Binding-site contacts:
Ligand atom OAC contacts residue ASN98 of chain 1.A at 4.2 Å.
Ligand atom NAJ contacts residue ASP99 of chain 1.A at 3.5 Å (salt-bridge).
Ligand atom CAQ contacts residue GLU66 of chain 1.A at 4.0 Å.
Ligand atom CAL contacts residue GLY101 of chain 1.A at 3.7 Å.
Ligand atom CAP contacts residue ASP99 of chain 1.A at 3.4 Å.
Ligand atom OAC contacts residue ASP99 of chain 1.A at 3.1 Å (salt-bridge).
Ligand atom CAG contacts residue ASN98 of chain 1.A at 3.3 Å.
Ligand atom CAG contacts residue GLU66 of chain 1.A at 3.1 Å.
Ligand atom CAH contacts residue GLY101 of chain 1.A at 4.0 Å.
Ligand atom CAA contacts residue SER100 of chain 1.A at 3.9 Å.
Ligand atom CAQ contacts residue ASN98 of chain 1.A at 3.9 Å.
Ligand atom CAM contacts residue PRO102 of chain 1.A at 3.8 Å (hydrophobic).
Ligand atom CAL contacts residue ASN98 of chain 1.A at 3.8 Å.
Ligand atom CAG contacts residue GLY101 of chain 1.A at 3.7 Å.
Ligand atom CAQ contacts residue GLY101 of chain 1.A at 3.4 Å.
Ligand atom BRAE contacts residue ASN98 of chain 1.A at 3.7 Å.
Ligand atom BRAE contacts residue PRO102 of chain 1.A at 4.1 Å.
Ligand atom CAL contacts residue GLU66 of chain 1.A at 3.8 Å.
Ligand atom OAC contacts residue GLU66 of chain 1.A at 3.4 Å (salt-bridge).
Ligand atom CAO contacts residue GLY101 of chain 1.A at 3.8 Å.
Ligand atom CAP contacts residue GLU66 of chain 1.A at 4.0 Å.
Ligand atom BRAE contacts residue VAL65 of chain 1.A at 3.7 Å.
Ligand atom NAR contacts residue SER100 of chain 1.A at 3.7 Å.
Ligand atom NAR contacts residue GLY101 of chain 1.A at 3.4 Å (h-bond).
Ligand atom CAQ contacts residue SER100 of chain 1.A at 4.0 Å.
Ligand atom BRAE contacts residue PHE64 of chain 1.A at 3.3 Å.
Ligand atom NAJ contacts residue SER100 of chain 1.A at 4.1 Å.
Ligand atom CAI contacts residue PRO102 of chain 1.A at 4.0 Å (hydrophobic).
Ligand atom CAO contacts residue SER100 of chain 1.A at 3.7 Å.
Ligand atom CAN contacts residue PRO102 of chain 1.A at 3.8 Å (hydrophobic).
Ligand atom OAD contacts residue PRO102 of chain 1.A at 4.0 Å.
Ligand atom CAL contacts residue PRO102 of chain 1.A at 4.2 Å (hydrophobic).
Ligand atom NAB contacts residue SER100 of chain 1.A at 3.8 Å.
Ligand atom CAH contacts residue ASN98 of chain 1.A at 3.4 Å.
Ligand atom CAP contacts residue GLY101 of chain 1.A at 4.0 Å.
Ligand atom BRAE contacts residue GLU66 of chain 1.A at 4.0 Å.
Ligand atom CAK contacts residue PRO102 of chain 1.A at 3.7 Å (hydrophobic).
Ligand atom CAA contacts residue GLY101 of chain 1.A at 3.1 Å.
Ligand atom CAH contacts residue GLU66 of chain 1.A at 4.0 Å.
Ligand atom CAH contacts residue PRO102 of chain 1.A at 3.9 Å (hydrophobic).

Sequence of chain 1.A:
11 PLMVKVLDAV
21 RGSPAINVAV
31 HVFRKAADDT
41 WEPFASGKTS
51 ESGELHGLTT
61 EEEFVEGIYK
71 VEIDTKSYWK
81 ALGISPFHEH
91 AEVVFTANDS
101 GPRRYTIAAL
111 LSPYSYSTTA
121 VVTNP

The protein below binds the small molecule below.
Small molecule (SMILES): CN1C(N)=NC(=O)/C1=C/c1cc(Br)c(O)c(Br)c1